A small-molecule ligand and the protein it binds are described below.
Small molecule (SMILES): Nc1nc2c(ncn2[C@@H]2O[C@H](CO[P](=O)(O)O[P](=O)(O)NP(=O)(O)O)[C@@H](O)[C@H]2O)c(=O)[nH]1

Sequence of chain 1.A:
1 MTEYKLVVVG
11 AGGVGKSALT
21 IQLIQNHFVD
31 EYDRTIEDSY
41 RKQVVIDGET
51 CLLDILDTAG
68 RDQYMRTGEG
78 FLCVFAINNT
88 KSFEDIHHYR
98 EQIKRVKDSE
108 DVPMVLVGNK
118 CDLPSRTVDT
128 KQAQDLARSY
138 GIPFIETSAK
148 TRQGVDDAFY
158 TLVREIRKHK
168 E

Binding-site contacts:
Ligand atom O3G contacts residue LYS16 of chain 1.A at 2.7 Å (salt-bridge).
Ligand atom O6 contacts residue ASP119 of chain 1.A at 3.5 Å (salt-bridge).
Ligand atom O6 contacts residue SER145 of chain 1.A at 3.4 Å.
Ligand atom O2B contacts residue GLY15 of chain 1.A at 3.2 Å (h-bond).
Ligand atom O1A contacts residue ALA18 of chain 1.A at 2.8 Å (h-bond).
Ligand atom O2A contacts residue TYR32 of chain 1.A at 3.4 Å.
Ligand atom O3A contacts residue GLY15 of chain 1.A at 3.1 Å (h-bond).
Ligand atom C5 contacts residue LYS117 of chain 1.A at 3.6 Å.
Ligand atom N3B contacts residue GLY13 of chain 1.A at 3.0 Å (h-bond).
Ligand atom O6 contacts residue LYS117 of chain 1.A at 3.4 Å.
Ligand atom PG contacts residue MG1 of chain 1.E at 3.1 Å.
Ligand atom O6 contacts residue ALA146 of chain 1.A at 2.8 Å (h-bond).
Ligand atom O1A contacts residue SER17 of chain 1.A at 3.4 Å (h-bond).
Ligand atom O3A contacts residue GLY13 of chain 1.A at 3.5 Å.
Ligand atom O2B contacts residue VAL14 of chain 1.A at 3.4 Å (h-bond).
Ligand atom N3B contacts residue MG1 of chain 1.E at 3.2 Å.
Ligand atom N2 contacts residue LEU120 of chain 1.A at 3.4 Å.
Ligand atom O2B contacts residue GLY13 of chain 1.A at 3.5 Å (h-bond).
Ligand atom O6 contacts residue ASN116 of chain 1.A at 3.3 Å (h-bond).
Ligand atom O1G contacts residue MG1 of chain 1.E at 2.1 Å.
Ligand atom N3B contacts residue TYR32 of chain 1.A at 3.5 Å.
Ligand atom C6 contacts residue LYS117 of chain 1.A at 3.4 Å.
Ligand atom O2' contacts residue ASP30 of chain 1.A at 3.0 Å (salt-bridge).
Ligand atom O3' contacts residue ASP30 of chain 1.A at 2.9 Å (salt-bridge).
Ligand atom N1 contacts residue ASP119 of chain 1.A at 2.9 Å (salt-bridge).
Ligand atom O2' contacts residue PHE28 of chain 1.A at 3.3 Å.
Ligand atom N2 contacts residue ASP119 of chain 1.A at 2.8 Å (salt-bridge).
Ligand atom O2' contacts residue VAL29 of chain 1.A at 3.0 Å (h-bond).
Ligand atom O1A contacts residue GLY15 of chain 1.A at 3.4 Å.
Ligand atom O1G contacts residue THR35 of chain 1.A at 3.2 Å.
Ligand atom O4' contacts residue LYS117 of chain 1.A at 3.3 Å (salt-bridge).
Ligand atom O3G contacts residue GLY12 of chain 1.A at 3.4 Å.
Ligand atom O1B contacts residue SER17 of chain 1.A at 2.9 Å (h-bond).
Ligand atom N7 contacts residue ASN116 of chain 1.A at 3.1 Å (h-bond).
Ligand atom O3G contacts residue GLY60 of chain 1.A at 2.9 Å (h-bond).
Ligand atom PB contacts residue MG1 of chain 1.E at 3.2 Å.
Ligand atom O2G contacts residue TYR32 of chain 1.A at 2.6 Å (h-bond).
Ligand atom O2B contacts residue LYS16 of chain 1.A at 2.6 Å (salt-bridge).
Ligand atom O1B contacts residue LYS16 of chain 1.A at 3.6 Å (salt-bridge).
Ligand atom O1B contacts residue MG1 of chain 1.E at 2.0 Å.